Binding-site contacts:
Ligand atom O12 contacts residue HIS163 of chain 1.E at 3.0 Å (h-bond).
Ligand atom C20 contacts residue THR26 of chain 1.E at 3.4 Å.
Ligand atom O17 contacts residue CYS145 of chain 1.E at 3.1 Å (h-bond).
Ligand atom C30 contacts residue GLN189 of chain 1.E at 3.0 Å.
Ligand atom C32 contacts residue GLU166 of chain 1.E at 3.4 Å.
Ligand atom C25 contacts residue ASP187 of chain 1.E at 3.6 Å.
Ligand atom C37 contacts residue GLN189 of chain 1.E at 3.2 Å.
Ligand atom C01 contacts residue GLN189 of chain 1.E at 2.9 Å.
Ligand atom O12 contacts residue GLU166 of chain 1.E at 3.5 Å.
Ligand atom C32 contacts residue GLN189 of chain 1.E at 3.1 Å.
Ligand atom C34 contacts residue ALA191 of chain 1.E at 3.5 Å (hydrophobic).
Ligand atom O12 contacts residue PHE140 of chain 1.E at 3.3 Å.
Ligand atom O43 contacts residue GLU166 of chain 1.E at 3.1 Å (salt-bridge).
Ligand atom C08 contacts residue CYS145 of chain 1.E at 3.3 Å (hydrophobic).
Ligand atom C24 contacts residue ASP187 of chain 1.E at 3.4 Å.
Ligand atom N02 contacts residue GLN189 of chain 1.E at 2.6 Å (h-bond).
Ligand atom N06 contacts residue HIS164 of chain 1.E at 3.5 Å (h-bond).
Ligand atom N11 contacts residue PHE140 of chain 1.E at 3.5 Å (h-bond).
Ligand atom C27 contacts residue GLN189 of chain 1.E at 3.5 Å.
Ligand atom C25 contacts residue ARG188 of chain 1.E at 3.5 Å.
Ligand atom C30 contacts residue GLU166 of chain 1.E at 3.5 Å.
Ligand atom C24 contacts residue ARG188 of chain 1.E at 3.6 Å.
Ligand atom O17 contacts residue GLY143 of chain 1.E at 3.1 Å.
Ligand atom C15 contacts residue CYS145 of chain 1.E at 3.6 Å (hydrophobic).
Ligand atom C38 contacts residue GLN189 of chain 1.E at 3.5 Å.
Ligand atom C23 contacts residue ASN142 of chain 1.E at 3.1 Å.
Ligand atom C14 contacts residue CYS145 of chain 1.E at 2.8 Å (hydrophobic).
Ligand atom C29 contacts residue HIS41 of chain 1.E at 3.6 Å.
Ligand atom N11 contacts residue GLU166 of chain 1.E at 3.0 Å (salt-bridge).
Ligand atom N31 contacts residue GLU166 of chain 1.E at 2.7 Å (salt-bridge).
Ligand atom C10 contacts residue GLU166 of chain 1.E at 3.5 Å.
Ligand atom O16 contacts residue THR26 of chain 1.E at 3.2 Å (h-bond).
Ligand atom C26 contacts residue GLN189 of chain 1.E at 3.4 Å.
Ligand atom C13 contacts residue CYS145 of chain 1.E at 1.8 Å (hydrophobic).
Ligand atom C07 contacts residue CYS145 of chain 1.E at 2.7 Å (hydrophobic).
Ligand atom C46 contacts residue SER1 of chain 2.F at 3.0 Å.
Ligand atom N06 contacts residue CYS145 of chain 1.E at 2.9 Å (h-bond).
Ligand atom O17 contacts residue SER144 of chain 1.E at 3.5 Å (h-bond).
Ligand atom O03 contacts residue MET165 of chain 1.E at 3.2 Å.
Ligand atom O03 contacts residue GLU166 of chain 1.E at 3.1 Å (salt-bridge).

Sequence of chain 2.F:
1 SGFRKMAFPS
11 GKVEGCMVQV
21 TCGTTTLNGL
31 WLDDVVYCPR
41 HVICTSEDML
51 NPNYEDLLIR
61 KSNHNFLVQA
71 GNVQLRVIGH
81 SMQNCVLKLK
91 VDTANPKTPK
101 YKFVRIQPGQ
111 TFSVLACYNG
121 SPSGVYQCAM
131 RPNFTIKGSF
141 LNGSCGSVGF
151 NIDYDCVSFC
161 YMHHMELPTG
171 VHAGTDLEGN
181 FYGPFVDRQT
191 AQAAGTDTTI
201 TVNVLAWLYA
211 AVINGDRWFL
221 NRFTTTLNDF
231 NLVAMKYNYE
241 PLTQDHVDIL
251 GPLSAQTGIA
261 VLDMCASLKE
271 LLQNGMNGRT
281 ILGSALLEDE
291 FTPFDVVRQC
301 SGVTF

A small-molecule ligand and the protein it binds are described below.
Small molecule (SMILES): C#CCOCCC(=O)N[C@H](Cc1ccccc1)C(=O)N[C@@H](Cc1ccccc1)C(=O)N[C@H](CCC(=O)OCC)C[C@@H]1CCNC1=O

Sequence of chain 1.E:
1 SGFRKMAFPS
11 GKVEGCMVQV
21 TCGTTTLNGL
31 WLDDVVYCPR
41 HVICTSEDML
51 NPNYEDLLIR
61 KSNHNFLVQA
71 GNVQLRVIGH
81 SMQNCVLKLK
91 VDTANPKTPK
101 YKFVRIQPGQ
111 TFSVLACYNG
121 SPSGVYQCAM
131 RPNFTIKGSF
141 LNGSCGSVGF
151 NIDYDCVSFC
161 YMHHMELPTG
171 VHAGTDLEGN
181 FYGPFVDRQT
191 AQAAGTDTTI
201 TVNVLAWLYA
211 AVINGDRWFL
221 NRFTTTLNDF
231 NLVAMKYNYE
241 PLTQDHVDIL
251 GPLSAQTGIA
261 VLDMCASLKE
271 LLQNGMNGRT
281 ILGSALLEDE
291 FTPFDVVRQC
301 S